Sequence of chain 1.B:
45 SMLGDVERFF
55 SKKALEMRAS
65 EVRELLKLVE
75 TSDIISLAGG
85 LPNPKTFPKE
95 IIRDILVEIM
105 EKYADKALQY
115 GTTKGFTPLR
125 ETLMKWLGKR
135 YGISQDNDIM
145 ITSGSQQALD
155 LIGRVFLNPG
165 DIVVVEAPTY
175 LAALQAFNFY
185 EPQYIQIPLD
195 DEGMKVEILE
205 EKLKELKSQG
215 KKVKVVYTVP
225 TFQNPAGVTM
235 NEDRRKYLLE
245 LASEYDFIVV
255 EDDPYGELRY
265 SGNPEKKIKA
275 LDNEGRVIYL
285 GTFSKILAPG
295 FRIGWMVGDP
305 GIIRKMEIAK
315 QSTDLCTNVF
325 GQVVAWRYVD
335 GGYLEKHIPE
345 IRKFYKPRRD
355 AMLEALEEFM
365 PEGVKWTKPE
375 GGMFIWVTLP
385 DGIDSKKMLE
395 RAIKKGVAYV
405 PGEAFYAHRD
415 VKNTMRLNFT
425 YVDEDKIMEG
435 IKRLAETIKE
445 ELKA

The small molecule below binds the protein below.
Small molecule (SMILES): O=C(O)CCC(=O)C(=O)O

Binding-site contacts:
Ligand atom O3 contacts residue PRO258 of chain 1.B at 2.8 Å (h-bond).
Ligand atom O3 contacts residue TYR259 of chain 1.B at 3.0 Å.
Ligand atom C2 contacts residue TRP299 of chain 1.B at 3.6 Å (hydrophobic).
Ligand atom C5 contacts residue ILE290 of chain 1.B at 3.6 Å (hydrophobic).
Ligand atom O3 contacts residue GLY260 of chain 1.B at 3.0 Å (h-bond).
Ligand atom C2 contacts residue ASP257 of chain 1.B at 3.4 Å.
Ligand atom O5 contacts residue TYR283 of chain 1.B at 3.0 Å (h-bond).
Ligand atom O2 contacts residue THR286 of chain 1.B at 2.6 Å (h-bond).
Ligand atom C1 contacts residue TRP299 of chain 1.B at 3.7 Å (hydrophobic).
Ligand atom C1 contacts residue GLY285 of chain 1.B at 3.8 Å.
Ligand atom C3 contacts residue ASP257 of chain 1.B at 3.1 Å.
Ligand atom C4 contacts residue PRO258 of chain 1.B at 3.4 Å (hydrophobic).
Ligand atom C3 contacts residue TYR283 of chain 1.B at 3.4 Å (hydrophobic).
Ligand atom C1 contacts residue ASP257 of chain 1.B at 3.1 Å.
Ligand atom O3 contacts residue LEU262 of chain 1.B at 3.9 Å.
Ligand atom O1 contacts residue THR286 of chain 1.B at 2.8 Å (h-bond).
Ligand atom O3 contacts residue GLU261 of chain 1.B at 2.8 Å (salt-bridge).
Ligand atom C5 contacts residue GLY260 of chain 1.B at 3.5 Å.
Ligand atom O3 contacts residue ILE290 of chain 1.B at 3.5 Å.
Ligand atom O1 contacts residue PRO258 of chain 1.B at 3.6 Å (h-bond).
Ligand atom O2 contacts residue PRO258 of chain 1.B at 3.7 Å.
Ligand atom O1 contacts residue ASP257 of chain 1.B at 3.9 Å.
Ligand atom C5 contacts residue TYR259 of chain 1.B at 3.8 Å (hydrophobic).
Ligand atom C1 contacts residue THR286 of chain 1.B at 3.4 Å.
Ligand atom C4 contacts residue GLU261 of chain 1.B at 3.8 Å.
Ligand atom O4 contacts residue ILE290 of chain 1.B at 3.1 Å.
Ligand atom O2 contacts residue ASP257 of chain 1.B at 2.5 Å (salt-bridge).
Ligand atom C4 contacts residue ASP257 of chain 1.B at 2.9 Å.
Ligand atom O2 contacts residue GLY285 of chain 1.B at 2.9 Å.
Ligand atom O4 contacts residue GLU261 of chain 1.B at 3.2 Å.
Ligand atom C2 contacts residue TYR283 of chain 1.B at 3.4 Å (hydrophobic).
Ligand atom C1 contacts residue PRO258 of chain 1.B at 4.0 Å (hydrophobic).
Ligand atom C5 contacts residue GLU261 of chain 1.B at 3.2 Å.
Ligand atom O1 contacts residue ILE290 of chain 1.B at 3.6 Å.
Ligand atom C5 contacts residue PRO258 of chain 1.B at 3.2 Å (hydrophobic).
Ligand atom C4 contacts residue GLY260 of chain 1.B at 3.1 Å.
Ligand atom O1 contacts residue TRP299 of chain 1.B at 4.0 Å.
Ligand atom C3 contacts residue TYR135 of chain 1.B at 3.4 Å (hydrophobic).
Ligand atom O5 contacts residue TRP299 of chain 1.B at 2.7 Å.
Ligand atom C4 contacts residue TYR259 of chain 1.B at 3.6 Å (hydrophobic).